Binding-site contacts:
Ligand atom C52 contacts residue TYR136 of chain 1.A at 3.5 Å (hydrophobic).
Ligand atom N7 contacts residue ASN43 of chain 1.A at 3.6 Å.
Ligand atom C5 contacts residue MET90 of chain 1.A at 3.6 Å (hydrophobic).
Ligand atom C52 contacts residue GLY132 of chain 1.A at 3.8 Å.
Ligand atom C8 contacts residue MET90 of chain 1.A at 4.0 Å (hydrophobic).
Ligand atom C52 contacts residue VAL133 of chain 1.A at 3.5 Å (hydrophobic).
Ligand atom C53 contacts residue VAL133 of chain 1.A at 3.8 Å (hydrophobic).
Ligand atom C4' contacts residue ASN98 of chain 1.A at 4.1 Å.
Ligand atom O2' contacts residue ASN98 of chain 1.A at 3.5 Å (h-bond).
Ligand atom O5' contacts residue ASN43 of chain 1.A at 4.0 Å.
Ligand atom C5' contacts residue LEU99 of chain 1.A at 4.0 Å (hydrophobic).
Ligand atom O4' contacts residue ASN98 of chain 1.A at 3.8 Å.
Ligand atom N6 contacts residue ASP85 of chain 1.A at 2.9 Å (salt-bridge).
Ligand atom C53 contacts residue THR107 of chain 1.A at 3.8 Å.
Ligand atom C8 contacts residue ASN43 of chain 1.A at 4.0 Å.
Ligand atom N7 contacts residue MET90 of chain 1.A at 4.1 Å.
Ligand atom O4' contacts residue LEU99 of chain 1.A at 3.6 Å.
Ligand atom N6 contacts residue THR181 of chain 1.A at 3.9 Å.
Ligand atom N9 contacts residue MET90 of chain 1.A at 3.5 Å.
Ligand atom N1 contacts residue ALA47 of chain 1.A at 3.1 Å.
Ligand atom O5' contacts residue PHE135 of chain 1.A at 3.7 Å.
Ligand atom C2 contacts residue GLY89 of chain 1.A at 4.1 Å.
Ligand atom C53 contacts residue GLY132 of chain 1.A at 3.9 Å.
Ligand atom N6 contacts residue ALA44 of chain 1.A at 4.1 Å.
Ligand atom N6 contacts residue ASN43 of chain 1.A at 4.1 Å.
Ligand atom C4 contacts residue MET90 of chain 1.A at 3.3 Å (hydrophobic).
Ligand atom C5' contacts residue ASN98 of chain 1.A at 4.1 Å.
Ligand atom C6 contacts residue MET90 of chain 1.A at 4.1 Å (hydrophobic).
Ligand atom C6 contacts residue ASP85 of chain 1.A at 4.0 Å.
Ligand atom O5' contacts residue GLY132 of chain 1.A at 4.0 Å.
Ligand atom N5' contacts residue ASN98 of chain 1.A at 3.2 Å (h-bond).
Ligand atom C2 contacts residue ALA47 of chain 1.A at 3.6 Å (hydrophobic).
Ligand atom C6 contacts residue THR181 of chain 1.A at 4.1 Å.
Ligand atom C51 contacts residue ASN98 of chain 1.A at 3.9 Å.
Ligand atom N1 contacts residue THR181 of chain 1.A at 3.7 Å.
Ligand atom N3 contacts residue MET90 of chain 1.A at 3.5 Å.
Ligand atom C6 contacts residue ALA47 of chain 1.A at 3.9 Å (hydrophobic).
Ligand atom C1' contacts residue MET90 of chain 1.A at 3.6 Å (hydrophobic).
Ligand atom C2 contacts residue MET90 of chain 1.A at 3.9 Å (hydrophobic).
Ligand atom C51 contacts residue TYR136 of chain 1.A at 3.3 Å (hydrophobic).

The small molecule below binds the protein below.
Small molecule (SMILES): CCCNC(=O)[C@H]1O[C@@H](n2cnc3c(N)ncnc32)[C@H](O)[C@@H]1O

Sequence of chain 1.A:
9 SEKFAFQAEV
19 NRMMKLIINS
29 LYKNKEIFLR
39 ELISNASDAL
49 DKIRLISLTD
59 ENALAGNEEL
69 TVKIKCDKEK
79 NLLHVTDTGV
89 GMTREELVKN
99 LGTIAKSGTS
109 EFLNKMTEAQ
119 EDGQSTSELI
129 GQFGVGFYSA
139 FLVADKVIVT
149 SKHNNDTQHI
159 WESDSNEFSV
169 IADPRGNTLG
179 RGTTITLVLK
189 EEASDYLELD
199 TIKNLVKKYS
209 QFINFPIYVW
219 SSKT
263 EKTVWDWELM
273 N